Sequence of chain 1.A:
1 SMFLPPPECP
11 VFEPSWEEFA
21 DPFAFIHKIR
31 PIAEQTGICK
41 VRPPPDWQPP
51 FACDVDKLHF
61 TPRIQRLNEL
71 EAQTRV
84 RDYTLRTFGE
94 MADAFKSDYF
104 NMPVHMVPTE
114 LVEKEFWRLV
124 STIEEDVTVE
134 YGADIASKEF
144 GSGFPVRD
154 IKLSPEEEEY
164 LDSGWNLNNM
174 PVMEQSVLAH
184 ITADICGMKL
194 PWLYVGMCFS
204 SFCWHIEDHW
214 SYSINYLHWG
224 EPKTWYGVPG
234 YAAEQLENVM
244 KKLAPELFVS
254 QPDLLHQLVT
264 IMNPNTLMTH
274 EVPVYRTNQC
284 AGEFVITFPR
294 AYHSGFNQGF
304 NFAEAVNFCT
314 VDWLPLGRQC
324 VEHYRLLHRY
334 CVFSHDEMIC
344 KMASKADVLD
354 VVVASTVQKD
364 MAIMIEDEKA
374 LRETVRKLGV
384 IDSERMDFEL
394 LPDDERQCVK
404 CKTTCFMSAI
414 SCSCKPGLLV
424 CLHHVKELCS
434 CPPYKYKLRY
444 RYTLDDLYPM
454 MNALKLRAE

Binding-site contacts:
Ligand atom C5 contacts residue TRP228 of chain 1.A at 4.5 Å (hydrophobic).
Ligand atom C4 contacts residue TRP228 of chain 1.A at 4.5 Å (hydrophobic).
Ligand atom O contacts residue TYR134 of chain 1.A at 2.6 Å (h-bond).
Ligand atom OXT contacts residue TYR197 of chain 1.A at 3.4 Å.
Ligand atom O8 contacts residue HIS208 of chain 1.A at 2.9 Å (h-bond).
Ligand atom C6 contacts residue ASN218 of chain 1.A at 4.4 Å.
Ligand atom C6 contacts residue PHE205 of chain 1.A at 4.2 Å (hydrophobic).
Ligand atom C6 contacts residue HIS296 of chain 1.A at 4.2 Å.
Ligand atom OXT contacts residue ALA306 of chain 1.A at 4.4 Å.
Ligand atom C contacts residue TYR197 of chain 1.A at 3.6 Å (hydrophobic).
Ligand atom C contacts residue ASN218 of chain 1.A at 4.2 Å.
Ligand atom C4 contacts residue ASN218 of chain 1.A at 3.6 Å.
Ligand atom C5 contacts residue ASN218 of chain 1.A at 4.5 Å.
Ligand atom O8 contacts residue MN1 of chain 1.D at 2.1 Å.
Ligand atom OXT contacts residue TYR134 of chain 1.A at 2.8 Å (h-bond).
Ligand atom O7 contacts residue ASN218 of chain 1.A at 3.6 Å (h-bond).
Ligand atom C6 contacts residue TRP228 of chain 1.A at 3.9 Å (hydrophobic).
Ligand atom C5 contacts residue MN1 of chain 1.D at 4.4 Å.
Ligand atom O8 contacts residue PHE205 of chain 1.A at 4.0 Å.
Ligand atom O contacts residue PHE205 of chain 1.A at 3.4 Å.
Ligand atom O contacts residue TYR197 of chain 1.A at 3.6 Å.
Ligand atom O contacts residue LYS226 of chain 1.A at 4.3 Å.
Ligand atom OXT contacts residue ASN218 of chain 1.A at 3.8 Å.
Ligand atom O7 contacts residue MN1 of chain 1.D at 3.5 Å.
Ligand atom C5 contacts residue TYR197 of chain 1.A at 4.5 Å (hydrophobic).
Ligand atom C6 contacts residue MN1 of chain 1.D at 3.1 Å.
Ligand atom O8 contacts residue HIS296 of chain 1.A at 3.2 Å (h-bond).
Ligand atom O7 contacts residue HIS296 of chain 1.A at 4.5 Å.
Ligand atom O8 contacts residue GLU210 of chain 1.A at 4.2 Å.
Ligand atom OXT contacts residue LYS226 of chain 1.A at 2.7 Å (salt-bridge).
Ligand atom O7 contacts residue TRP228 of chain 1.A at 3.4 Å.
Ligand atom C contacts residue PHE205 of chain 1.A at 3.8 Å (hydrophobic).
Ligand atom C4 contacts residue TYR197 of chain 1.A at 4.1 Å (hydrophobic).
Ligand atom C4 contacts residue PHE205 of chain 1.A at 4.1 Å (hydrophobic).
Ligand atom C6 contacts residue HIS208 of chain 1.A at 4.2 Å.
Ligand atom C contacts residue LYS226 of chain 1.A at 3.7 Å.
Ligand atom C contacts residue TYR134 of chain 1.A at 3.0 Å (hydrophobic).
Ligand atom C5 contacts residue PHE205 of chain 1.A at 3.7 Å (hydrophobic).
Ligand atom O7 contacts residue ALA308 of chain 1.A at 4.4 Å.

The protein below binds the small molecule below.
Small molecule (SMILES): O=C(O)/C=C/C(=O)O